Binding-site contacts:
Ligand atom N7 contacts residue TYR43 of chain 1.B at 2.8 Å (h-bond).
Ligand atom N2 contacts residue ASP25 of chain 1.C at 3.0 Å (salt-bridge).
Ligand atom O1A contacts residue DGT1 of chain 1.S at 2.8 Å (h-bond).
Ligand atom N1 contacts residue ASP25 of chain 1.C at 2.8 Å (salt-bridge).
Ligand atom N7 contacts residue ARG33 of chain 1.C at 3.4 Å (salt-bridge).
Ligand atom O1G contacts residue MG1 of chain 1.O at 2.1 Å.
Ligand atom O4' contacts residue ARG339 of chain 1.B at 3.4 Å (salt-bridge).
Ligand atom O3' contacts residue MG1 of chain 1.O at 3.5 Å.
Ligand atom C5 contacts residue TYR43 of chain 1.B at 3.4 Å (hydrophobic).
Ligand atom O1A contacts residue MG1 of chain 1.O at 2.2 Å.
Ligand atom PG contacts residue MG1 of chain 1.O at 3.5 Å.
Ligand atom C5' contacts residue DGT1 of chain 1.S at 3.3 Å.
Ligand atom C1' contacts residue VAL44 of chain 1.B at 3.5 Å (hydrophobic).
Ligand atom O1G contacts residue LYS411 of chain 1.D at 3.4 Å (salt-bridge).
Ligand atom O3' contacts residue DGT1 of chain 1.S at 2.6 Å (h-bond).
Ligand atom O1B contacts residue DGT1 of chain 1.S at 2.8 Å (h-bond).
Ligand atom PA contacts residue MG1 of chain 1.O at 3.6 Å.
Ligand atom C4 contacts residue ARG339 of chain 1.B at 3.4 Å.
Ligand atom C2 contacts residue ARG339 of chain 1.B at 3.4 Å.
Ligand atom O6 contacts residue ARG33 of chain 1.C at 3.1 Å (salt-bridge).
Ligand atom O2A contacts residue ARG339 of chain 1.B at 3.4 Å (salt-bridge).
Ligand atom N3 contacts residue ARG339 of chain 1.B at 3.4 Å (salt-bridge).
Ligand atom PG contacts residue LYS4 of chain 1.C at 3.2 Å.
Ligand atom O6 contacts residue GLN30 of chain 1.C at 3.3 Å (h-bond).
Ligand atom O1G contacts residue LYS4 of chain 1.C at 2.5 Å (salt-bridge).
Ligand atom O1B contacts residue MG1 of chain 1.O at 2.3 Å.
Ligand atom O3G contacts residue LYS4 of chain 1.C at 3.0 Å (salt-bridge).
Ligand atom O1G contacts residue DGT1 of chain 1.S at 3.1 Å (h-bond).
Ligand atom N2 contacts residue ARG339 of chain 1.B at 3.5 Å (salt-bridge).
Ligand atom C2' contacts residue VAL5 of chain 1.C at 3.4 Å (hydrophobic).
Ligand atom C8 contacts residue VAL44 of chain 1.B at 3.1 Å (hydrophobic).
Ligand atom O5' contacts residue ARG339 of chain 1.B at 3.0 Å (salt-bridge).
Ligand atom PA contacts residue LYS4 of chain 1.C at 3.3 Å.
Ligand atom O2A contacts residue LYS4 of chain 1.C at 3.2 Å (salt-bridge).
Ligand atom O1A contacts residue LYS4 of chain 1.C at 2.5 Å (salt-bridge).
Ligand atom C3' contacts residue DGT1 of chain 1.S at 3.4 Å.
Ligand atom C8 contacts residue TYR43 of chain 1.B at 2.9 Å (hydrophobic).
Ligand atom C4' contacts residue DGT1 of chain 1.S at 3.5 Å.
Ligand atom O2G contacts residue LYS411 of chain 1.D at 3.1 Å (salt-bridge).
Ligand atom PB contacts residue MG1 of chain 1.O at 3.5 Å.

Sequence of chain 1.C:
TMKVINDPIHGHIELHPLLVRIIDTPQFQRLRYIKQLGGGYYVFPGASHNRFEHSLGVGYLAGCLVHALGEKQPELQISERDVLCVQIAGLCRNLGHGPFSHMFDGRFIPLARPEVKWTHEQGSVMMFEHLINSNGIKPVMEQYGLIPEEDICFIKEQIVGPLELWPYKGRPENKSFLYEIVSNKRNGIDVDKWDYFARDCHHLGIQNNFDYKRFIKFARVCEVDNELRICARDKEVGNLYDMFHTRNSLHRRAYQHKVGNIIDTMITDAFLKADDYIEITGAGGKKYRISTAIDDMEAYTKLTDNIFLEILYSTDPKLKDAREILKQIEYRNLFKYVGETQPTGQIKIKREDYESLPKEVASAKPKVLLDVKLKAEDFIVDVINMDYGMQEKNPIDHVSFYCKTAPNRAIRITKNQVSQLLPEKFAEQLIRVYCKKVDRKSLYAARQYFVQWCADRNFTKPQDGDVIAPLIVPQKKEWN

This small molecule binds to this protein.
Small molecule (SMILES): Nc1nc2c(ncn2[C@H]2C[C@H](O)[C@@H](CO[P](=O)(O)O[P](=O)(O)OP(=O)(O)O)O2)c(=O)[nH]1

Sequence of chain 1.D:
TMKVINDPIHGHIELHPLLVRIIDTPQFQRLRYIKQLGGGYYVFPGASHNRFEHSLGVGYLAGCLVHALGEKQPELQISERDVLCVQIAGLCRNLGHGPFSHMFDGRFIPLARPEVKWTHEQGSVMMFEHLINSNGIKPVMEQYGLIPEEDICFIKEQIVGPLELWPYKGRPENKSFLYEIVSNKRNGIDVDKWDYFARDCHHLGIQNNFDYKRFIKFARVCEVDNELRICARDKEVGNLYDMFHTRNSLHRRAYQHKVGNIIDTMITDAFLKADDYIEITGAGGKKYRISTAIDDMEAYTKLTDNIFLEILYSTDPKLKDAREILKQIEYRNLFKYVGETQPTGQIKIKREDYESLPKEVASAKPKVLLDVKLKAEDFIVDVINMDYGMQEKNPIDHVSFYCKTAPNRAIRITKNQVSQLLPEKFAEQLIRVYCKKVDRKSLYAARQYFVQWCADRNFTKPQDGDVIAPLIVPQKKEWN

Sequence of chain 1.B:
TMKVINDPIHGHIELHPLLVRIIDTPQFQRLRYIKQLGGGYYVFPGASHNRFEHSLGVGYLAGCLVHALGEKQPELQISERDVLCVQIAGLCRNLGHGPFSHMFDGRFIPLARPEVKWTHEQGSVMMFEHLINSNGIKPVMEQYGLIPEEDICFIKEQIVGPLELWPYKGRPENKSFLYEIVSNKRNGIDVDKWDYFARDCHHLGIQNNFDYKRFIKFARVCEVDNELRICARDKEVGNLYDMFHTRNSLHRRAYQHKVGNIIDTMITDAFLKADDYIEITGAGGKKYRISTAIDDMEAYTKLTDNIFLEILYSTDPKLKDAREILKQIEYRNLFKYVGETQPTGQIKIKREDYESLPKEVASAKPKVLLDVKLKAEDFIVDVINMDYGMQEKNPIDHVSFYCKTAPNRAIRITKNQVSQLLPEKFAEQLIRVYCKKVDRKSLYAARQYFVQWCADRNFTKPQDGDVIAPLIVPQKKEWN